A small-molecule ligand and the protein it binds are described below.
Small molecule (SMILES): Cc1cn([C@H]2C[C@H](O)[C@@H](CO[P](=O)(O)O[C@H]3C[C@H](n4cnc5c(=O)[nH]c(N)nc54)O[C@@H]3CO[P](=O)(O)O[C@H]3C[C@H](n4ccc(N)nc4=O)O[C@@H]3COP(=O)=O)O2)c(=O)[nH]c1=O

Binding-site contacts:
Ligand atom C8 contacts residue LYS115 of chain 8.E at 4.0 Å.
Ligand atom O6 contacts residue LYS115 of chain 8.E at 3.3 Å (salt-bridge).
Ligand atom OP2 contacts residue TYR244 of chain 8.E at 3.1 Å (h-bond).
Ligand atom O3' contacts residue LYS112 of chain 8.E at 3.2 Å.
Ligand atom C1' contacts residue LYS112 of chain 8.E at 3.8 Å.
Ligand atom C6 contacts residue LYS115 of chain 8.E at 3.8 Å.
Ligand atom C2 contacts residue THR59 of chain 8.E at 3.5 Å.
Ligand atom C4 contacts residue LEU175 of chain 8.E at 3.7 Å (hydrophobic).
Ligand atom O3' contacts residue ARG61 of chain 8.E at 3.9 Å.
Ligand atom O6 contacts residue LEU175 of chain 8.E at 3.9 Å.
Ligand atom C8 contacts residue LEU175 of chain 8.E at 3.8 Å (hydrophobic).
Ligand atom P contacts residue LYS165 of chain 8.A at 4.0 Å.
Ligand atom OP2 contacts residue LYS115 of chain 8.E at 3.8 Å.
Ligand atom O2 contacts residue GLN246 of chain 8.E at 2.7 Å (h-bond).
Ligand atom OP2 contacts residue ARG61 of chain 8.E at 2.8 Å (salt-bridge).
Ligand atom N3 contacts residue THR59 of chain 8.E at 3.3 Å (h-bond).
Ligand atom C5 contacts residue LYS173 of chain 8.E at 4.0 Å.
Ligand atom N7 contacts residue LYS115 of chain 8.E at 2.9 Å (salt-bridge).
Ligand atom O6 contacts residue LYS173 of chain 8.E at 3.1 Å.
Ligand atom O2 contacts residue THR59 of chain 8.E at 3.3 Å (h-bond).
Ligand atom C5 contacts residue LYS115 of chain 8.E at 3.7 Å.
Ligand atom N7 contacts residue TYR244 of chain 8.E at 3.8 Å.
Ligand atom C2' contacts residue TYR244 of chain 8.E at 3.7 Å (hydrophobic).
Ligand atom N9 contacts residue LEU175 of chain 8.E at 3.7 Å.
Ligand atom O4 contacts residue ARG56 of chain 11.E at 3.1 Å (salt-bridge).
Ligand atom O5' contacts residue TYR244 of chain 8.E at 3.9 Å.
Ligand atom OP1 contacts residue PHE52 of chain 11.E at 3.0 Å (h-bond).
Ligand atom C7 contacts residue PHE52 of chain 11.E at 3.7 Å (hydrophobic).
Ligand atom C6 contacts residue LEU175 of chain 8.E at 3.7 Å (hydrophobic).
Ligand atom OP1 contacts residue LYS165 of chain 8.A at 2.7 Å (salt-bridge).
Ligand atom P contacts residue ARG61 of chain 8.E at 3.6 Å.
Ligand atom C2 contacts residue GLN246 of chain 8.E at 3.9 Å.
Ligand atom P contacts residue PHE52 of chain 11.E at 3.9 Å.
Ligand atom OP2 contacts residue LYS165 of chain 8.A at 3.3 Å (salt-bridge).
Ligand atom C8 contacts residue TYR244 of chain 8.E at 3.1 Å (hydrophobic).
Ligand atom OP1 contacts residue LYS164 of chain 8.A at 3.4 Å.
Ligand atom N7 contacts residue LEU175 of chain 8.E at 3.9 Å.
Ligand atom OP1 contacts residue ARG61 of chain 8.E at 4.0 Å.
Ligand atom N4 contacts residue LYS173 of chain 8.E at 4.0 Å.
Ligand atom C5 contacts residue LEU175 of chain 8.E at 3.8 Å (hydrophobic).

Sequence of chain 8.A:
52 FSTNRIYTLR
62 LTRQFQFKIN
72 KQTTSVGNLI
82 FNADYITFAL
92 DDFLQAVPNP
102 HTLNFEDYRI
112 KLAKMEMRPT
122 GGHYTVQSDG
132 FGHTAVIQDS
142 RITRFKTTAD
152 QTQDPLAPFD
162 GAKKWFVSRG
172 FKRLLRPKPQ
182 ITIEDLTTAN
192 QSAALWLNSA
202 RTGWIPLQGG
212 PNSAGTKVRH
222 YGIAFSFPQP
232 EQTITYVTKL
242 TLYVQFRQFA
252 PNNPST

Sequence of chain 11.E:
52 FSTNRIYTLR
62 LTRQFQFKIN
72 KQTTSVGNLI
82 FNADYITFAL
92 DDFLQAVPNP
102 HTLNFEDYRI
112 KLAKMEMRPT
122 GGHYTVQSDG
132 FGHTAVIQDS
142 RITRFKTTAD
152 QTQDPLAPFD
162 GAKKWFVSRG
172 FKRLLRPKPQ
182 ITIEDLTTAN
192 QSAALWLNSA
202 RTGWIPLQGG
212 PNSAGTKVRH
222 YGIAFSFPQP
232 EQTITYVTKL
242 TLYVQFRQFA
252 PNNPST

Sequence of chain 8.E:
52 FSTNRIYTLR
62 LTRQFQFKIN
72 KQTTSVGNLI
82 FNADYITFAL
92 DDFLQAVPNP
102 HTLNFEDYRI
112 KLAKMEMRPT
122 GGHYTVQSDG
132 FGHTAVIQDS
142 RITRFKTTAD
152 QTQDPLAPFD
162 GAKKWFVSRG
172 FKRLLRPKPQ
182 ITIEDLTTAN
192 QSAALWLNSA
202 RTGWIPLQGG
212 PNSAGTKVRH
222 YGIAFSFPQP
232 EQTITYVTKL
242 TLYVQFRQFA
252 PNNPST